Sequence of chain 1.B:
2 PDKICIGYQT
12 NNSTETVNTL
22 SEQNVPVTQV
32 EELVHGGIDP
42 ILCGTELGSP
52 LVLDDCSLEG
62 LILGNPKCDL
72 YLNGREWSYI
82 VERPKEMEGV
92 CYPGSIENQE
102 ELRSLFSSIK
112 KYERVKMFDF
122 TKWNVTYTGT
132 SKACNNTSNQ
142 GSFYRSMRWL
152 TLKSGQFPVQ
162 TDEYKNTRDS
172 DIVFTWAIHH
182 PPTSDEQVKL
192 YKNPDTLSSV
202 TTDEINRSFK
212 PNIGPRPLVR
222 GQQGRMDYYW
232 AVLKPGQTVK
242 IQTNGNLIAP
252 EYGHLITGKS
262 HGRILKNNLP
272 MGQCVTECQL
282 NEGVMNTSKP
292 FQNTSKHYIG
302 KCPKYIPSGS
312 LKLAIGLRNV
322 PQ

Binding-site contacts:
Ligand atom C1 contacts residue LYS133 of chain 1.B at 3.3 Å.
Ligand atom N2 contacts residue LYS133 of chain 1.B at 2.9 Å (salt-bridge).
Ligand atom C8 contacts residue LYS133 of chain 1.B at 3.9 Å.
Ligand atom C1 contacts residue ASN136 of chain 1.B at 1.4 Å.
Ligand atom C8 contacts residue ARG221 of chain 1.B at 4.2 Å.
Ligand atom C2 contacts residue ASN136 of chain 1.B at 2.5 Å.
Ligand atom C8 contacts residue ALA134 of chain 1.B at 4.1 Å (hydrophobic).
Ligand atom O5 contacts residue ASN140 of chain 1.B at 3.7 Å.
Ligand atom O7 contacts residue ASN136 of chain 1.B at 4.4 Å.
Ligand atom C6 contacts residue LYS133 of chain 1.B at 4.2 Å.
Ligand atom C7 contacts residue LYS133 of chain 1.B at 3.9 Å.
Ligand atom C5 contacts residue LYS133 of chain 1.B at 4.2 Å.
Ligand atom C3 contacts residue ASN136 of chain 1.B at 3.8 Å.
Ligand atom C5 contacts residue ASN140 of chain 1.B at 4.4 Å.
Ligand atom C7 contacts residue ASN136 of chain 1.B at 3.9 Å.
Ligand atom C3 contacts residue LYS133 of chain 1.B at 4.3 Å.
Ligand atom C5 contacts residue ASN136 of chain 1.B at 3.6 Å.
Ligand atom O5 contacts residue ASN136 of chain 1.B at 2.4 Å (h-bond).
Ligand atom O6 contacts residue ASN140 of chain 1.B at 2.7 Å (h-bond).
Ligand atom N2 contacts residue ASN136 of chain 1.B at 2.9 Å (h-bond).
Ligand atom C4 contacts residue ASN136 of chain 1.B at 4.3 Å.
Ligand atom C6 contacts residue ASN140 of chain 1.B at 4.0 Å.
Ligand atom C2 contacts residue LYS133 of chain 1.B at 3.7 Å.

This small molecule binds to this protein.
Small molecule (SMILES): CC(=O)N[C@@H]1[C@@H](O)[C@H](O)[C@@H](CO)O[C@H]1O